A protein and the small-molecule ligand that binds it are described below.
Small molecule (SMILES): [H]/N=C/[C@H](C[C@@H]1CCNC1=O)NC(=O)[C@@H]1[C@@H]2[C@H](CN1C(=O)[C@@H](NC(=O)C(F)(F)F)C(C)(C)C)C2(C)C

Sequence of chain 1.A:
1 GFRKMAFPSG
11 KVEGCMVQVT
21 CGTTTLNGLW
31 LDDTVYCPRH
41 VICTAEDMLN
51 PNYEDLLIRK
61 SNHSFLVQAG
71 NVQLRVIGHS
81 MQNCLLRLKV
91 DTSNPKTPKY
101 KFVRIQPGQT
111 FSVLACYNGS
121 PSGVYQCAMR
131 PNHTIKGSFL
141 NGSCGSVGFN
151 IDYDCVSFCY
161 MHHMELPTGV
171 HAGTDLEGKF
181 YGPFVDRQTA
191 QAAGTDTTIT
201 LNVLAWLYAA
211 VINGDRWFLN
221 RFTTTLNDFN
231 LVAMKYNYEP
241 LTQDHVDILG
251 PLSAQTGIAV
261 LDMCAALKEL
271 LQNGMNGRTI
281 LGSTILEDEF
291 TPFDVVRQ

Binding-site contacts:
Ligand atom N1 contacts residue CYS144 of chain 1.A at 2.8 Å (h-bond).
Ligand atom C3 contacts residue CYS144 of chain 1.A at 1.8 Å (hydrophobic).
Ligand atom F2 contacts residue MET164 of chain 1.A at 3.3 Å.
Ligand atom C23 contacts residue GLU165 of chain 1.A at 3.5 Å.
Ligand atom N5 contacts residue SER143 of chain 1.A at 3.4 Å (h-bond).
Ligand atom N2 contacts residue PHE139 of chain 1.A at 3.3 Å (h-bond).
Ligand atom O1 contacts residue GLU165 of chain 1.A at 3.5 Å.
Ligand atom C8 contacts residue HIS162 of chain 1.A at 3.6 Å.
Ligand atom C9 contacts residue HIS163 of chain 1.A at 3.4 Å.
Ligand atom C2 contacts residue CYS144 of chain 1.A at 2.7 Å (hydrophobic).
Ligand atom O3 contacts residue MET164 of chain 1.A at 3.3 Å.
Ligand atom C1 contacts residue HIS163 of chain 1.A at 3.6 Å.
Ligand atom C19 contacts residue HIS40 of chain 1.A at 3.5 Å.
Ligand atom N5 contacts residue GLY142 of chain 1.A at 3.5 Å (h-bond).
Ligand atom O4 contacts residue THR189 of chain 1.A at 3.5 Å (h-bond).
Ligand atom C10 contacts residue GLN188 of chain 1.A at 3.4 Å.
Ligand atom F1 contacts residue MET164 of chain 1.A at 3.0 Å.
Ligand atom O3 contacts residue GLU165 of chain 1.A at 3.0 Å (salt-bridge).
Ligand atom F1 contacts residue THR189 of chain 1.A at 2.5 Å.
Ligand atom F2 contacts residue LEU166 of chain 1.A at 3.4 Å.
Ligand atom C7 contacts residue ASN141 of chain 1.A at 3.4 Å.
Ligand atom F3 contacts residue THR189 of chain 1.A at 3.1 Å.
Ligand atom N4 contacts residue GLU165 of chain 1.A at 2.9 Å (salt-bridge).
Ligand atom N2 contacts residue GLU165 of chain 1.A at 3.1 Å (salt-bridge).
Ligand atom O1 contacts residue HIS171 of chain 1.A at 3.4 Å.
Ligand atom C6 contacts residue ASN141 of chain 1.A at 3.4 Å.
Ligand atom F3 contacts residue PRO167 of chain 1.A at 3.5 Å.
Ligand atom N1 contacts residue HIS163 of chain 1.A at 2.9 Å (h-bond).
Ligand atom C22 contacts residue MET164 of chain 1.A at 3.5 Å (hydrophobic).
Ligand atom C4 contacts residue CYS144 of chain 1.A at 3.3 Å (hydrophobic).
Ligand atom F2 contacts residue GLU165 of chain 1.A at 2.7 Å.
Ligand atom F1 contacts residue GLN191 of chain 1.A at 3.0 Å.
Ligand atom O4 contacts residue GLN188 of chain 1.A at 3.3 Å.
Ligand atom N5 contacts residue CYS144 of chain 1.A at 2.7 Å (h-bond).
Ligand atom C20 contacts residue MET164 of chain 1.A at 3.5 Å (hydrophobic).
Ligand atom C8 contacts residue GLU165 of chain 1.A at 3.5 Å.
Ligand atom C19 contacts residue ASP47 of chain 1.A at 3.6 Å.
Ligand atom O1 contacts residue PHE139 of chain 1.A at 3.4 Å.
Ligand atom C22 contacts residue THR189 of chain 1.A at 3.3 Å.
Ligand atom O1 contacts residue HIS162 of chain 1.A at 2.6 Å (h-bond).